A small-molecule ligand and the protein it binds are described below.
Small molecule (SMILES): C[C@@H](O)[C@H](NC(=O)[C@H](CC(N)=O)NC(=O)[C@H](CCC(N)=O)NC(=O)[C@@H]1CCCN1C(=O)[C@H](Cc1c[nH]cn1)NC(=O)[C@H](CO)NC(=O)[C@@H]([NH3+])Cc1ccccc1)C(=O)O

Sequence of chain 2.B:
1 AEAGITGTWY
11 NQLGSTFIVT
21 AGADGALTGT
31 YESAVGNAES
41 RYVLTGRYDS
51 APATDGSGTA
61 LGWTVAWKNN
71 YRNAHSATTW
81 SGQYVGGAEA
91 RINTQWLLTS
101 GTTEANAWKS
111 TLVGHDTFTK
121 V

Sequence of chain 1.A:
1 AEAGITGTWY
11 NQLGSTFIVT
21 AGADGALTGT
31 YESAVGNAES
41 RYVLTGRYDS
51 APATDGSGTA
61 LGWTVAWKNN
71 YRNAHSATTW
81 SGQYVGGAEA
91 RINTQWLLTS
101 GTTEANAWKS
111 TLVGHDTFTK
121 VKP

Binding-site contacts:
Ligand atom ND2 contacts residue TRP108 of chain 1.A at 3.6 Å.
Ligand atom O contacts residue SER15 of chain 2.B at 3.2 Å (h-bond).
Ligand atom CD2 contacts residue SER76 of chain 2.B at 3.5 Å.
Ligand atom CG contacts residue SER15 of chain 2.B at 4.0 Å.
Ligand atom CE1 contacts residue SER100 of chain 2.B at 3.8 Å.
Ligand atom CG contacts residue TRP67 of chain 2.B at 3.8 Å (hydrophobic).
Ligand atom O contacts residue TYR31 of chain 2.B at 3.4 Å (h-bond).
Ligand atom CB contacts residue TRP67 of chain 2.B at 3.6 Å (hydrophobic).
Ligand atom N contacts residue LYS109 of chain 1.A at 3.5 Å.
Ligand atom O contacts residue SER33 of chain 2.B at 4.0 Å.
Ligand atom CB contacts residue TYR42 of chain 2.B at 3.6 Å (hydrophobic).
Ligand atom CG contacts residue LEU13 of chain 2.B at 3.3 Å (hydrophobic).
Ligand atom OE1 contacts residue THR78 of chain 2.B at 2.7 Å (h-bond).
Ligand atom CB contacts residue LYS109 of chain 1.A at 3.9 Å.
Ligand atom CB contacts residue TRP108 of chain 1.A at 3.7 Å (hydrophobic).
Ligand atom CG contacts residue TYR42 of chain 2.B at 3.6 Å (hydrophobic).
Ligand atom CD contacts residue THR78 of chain 2.B at 3.8 Å.
Ligand atom OD1 contacts residue ASN11 of chain 2.B at 3.1 Å (h-bond).
Ligand atom ND2 contacts residue LEU13 of chain 2.B at 3.7 Å.
Ligand atom NE2 contacts residue SER76 of chain 2.B at 2.9 Å (h-bond).
Ligand atom NE2 contacts residue ALA74 of chain 2.B at 4.0 Å.
Ligand atom CE1 contacts residue TRP67 of chain 2.B at 3.2 Å (hydrophobic).
Ligand atom CB contacts residue LEU13 of chain 2.B at 3.7 Å (hydrophobic).
Ligand atom CA contacts residue TRP67 of chain 2.B at 3.6 Å (hydrophobic).
Ligand atom NE2 contacts residue TRP96 of chain 2.B at 3.5 Å.
Ligand atom NE2 contacts residue THR78 of chain 2.B at 3.7 Å.
Ligand atom O contacts residue SER33 of chain 2.B at 2.7 Å (h-bond).
Ligand atom CZ contacts residue SER100 of chain 2.B at 3.7 Å.
Ligand atom C contacts residue SER33 of chain 2.B at 3.8 Å.
Ligand atom OE1 contacts residue TRP67 of chain 2.B at 3.6 Å.
Ligand atom CD contacts residue ALA74 of chain 2.B at 4.0 Å (hydrophobic).
Ligand atom CE2 contacts residue LEU112 of chain 2.B at 4.0 Å (hydrophobic).
Ligand atom OE1 contacts residue LEU98 of chain 2.B at 3.5 Å.
Ligand atom OD1 contacts residue LEU13 of chain 2.B at 3.3 Å.
Ligand atom CB contacts residue TRP108 of chain 1.A at 3.9 Å (hydrophobic).
Ligand atom CA contacts residue LYS109 of chain 1.A at 4.0 Å.
Ligand atom NE2 contacts residue TRP67 of chain 2.B at 3.4 Å.
Ligand atom CA contacts residue ALA34 of chain 2.B at 3.9 Å (hydrophobic).
Ligand atom CD2 contacts residue LYS109 of chain 1.A at 3.5 Å.
Ligand atom OD1 contacts residue SER15 of chain 2.B at 3.0 Å (h-bond).